Binding-site contacts:
Ligand atom O33 contacts residue VAL500 of chain 2.A at 3.0 Å.
Ligand atom N22 contacts residue GLN440 of chain 2.A at 3.5 Å (h-bond).
Ligand atom O07 contacts residue GLY496 of chain 2.A at 2.9 Å (h-bond).
Ligand atom O06 contacts residue SER416 of chain 2.A at 3.0 Å (h-bond).
Ligand atom N24 contacts residue GLN440 of chain 2.A at 2.9 Å (h-bond).
Ligand atom O32 contacts residue GLY54 of chain 1.A at 2.8 Å.
Ligand atom O05 contacts residue TYR563 of chain 2.A at 2.7 Å (h-bond).
Ligand atom O07 contacts residue ASN498 of chain 2.A at 3.2 Å (h-bond).
Ligand atom N22 contacts residue MET442 of chain 2.A at 3.6 Å.
Ligand atom C16 contacts residue PRO53 of chain 1.A at 3.5 Å (hydrophobic).
Ligand atom P02 contacts residue GLY468 of chain 2.A at 3.6 Å.
Ligand atom O08 contacts residue MG1 of chain 2.C at 2.2 Å.
Ligand atom C20 contacts residue GLU77 of chain 1.A at 3.6 Å.
Ligand atom C21 contacts residue MET442 of chain 2.A at 3.6 Å (hydrophobic).
Ligand atom C21 contacts residue ASN107 of chain 1.A at 3.6 Å.
Ligand atom C11 contacts residue MET414 of chain 2.A at 3.5 Å (hydrophobic).
Ligand atom O31 contacts residue ALA55 of chain 1.A at 3.4 Å.
Ligand atom O06 contacts residue MET499 of chain 2.A at 3.3 Å (h-bond).
Ligand atom S35 contacts residue MET414 of chain 2.A at 3.6 Å.
Ligand atom O05 contacts residue PHE417 of chain 2.A at 3.4 Å.
Ligand atom O34 contacts residue GLN440 of chain 2.A at 3.5 Å (h-bond).
Ligand atom C27 contacts residue GLN440 of chain 2.A at 3.6 Å.
Ligand atom O03 contacts residue PHE417 of chain 2.A at 3.4 Å.
Ligand atom O07 contacts residue MG1 of chain 2.C at 2.0 Å.
Ligand atom O08 contacts residue GLY496 of chain 2.A at 3.2 Å (h-bond).
Ligand atom O07 contacts residue ASP494 of chain 2.A at 3.0 Å (salt-bridge).
Ligand atom C30 contacts residue ALA55 of chain 1.A at 3.6 Å (hydrophobic).
Ligand atom P04 contacts residue MG1 of chain 2.C at 3.2 Å.
Ligand atom P02 contacts residue MG1 of chain 2.C at 3.4 Å.
Ligand atom O01 contacts residue GLY468 of chain 2.A at 3.3 Å (h-bond).
Ligand atom C18 contacts residue GLU77 of chain 1.A at 3.3 Å.
Ligand atom O01 contacts residue GLY469 of chain 2.A at 2.6 Å (h-bond).
Ligand atom O08 contacts residue GLY468 of chain 2.A at 2.7 Å (h-bond).
Ligand atom O08 contacts residue ASP467 of chain 2.A at 2.5 Å (salt-bridge).
Ligand atom C20 contacts residue MET442 of chain 2.A at 3.6 Å (hydrophobic).
Ligand atom O09 contacts residue TYR497 of chain 2.A at 3.4 Å.
Ligand atom N19 contacts residue GLU77 of chain 1.A at 2.6 Å (salt-bridge).
Ligand atom O32 contacts residue ALA55 of chain 1.A at 3.0 Å (h-bond).
Ligand atom O06 contacts residue ASN498 of chain 2.A at 3.4 Å.
Ligand atom C27 contacts residue MET414 of chain 2.A at 3.2 Å (hydrophobic).

Sequence of chain 2.A:
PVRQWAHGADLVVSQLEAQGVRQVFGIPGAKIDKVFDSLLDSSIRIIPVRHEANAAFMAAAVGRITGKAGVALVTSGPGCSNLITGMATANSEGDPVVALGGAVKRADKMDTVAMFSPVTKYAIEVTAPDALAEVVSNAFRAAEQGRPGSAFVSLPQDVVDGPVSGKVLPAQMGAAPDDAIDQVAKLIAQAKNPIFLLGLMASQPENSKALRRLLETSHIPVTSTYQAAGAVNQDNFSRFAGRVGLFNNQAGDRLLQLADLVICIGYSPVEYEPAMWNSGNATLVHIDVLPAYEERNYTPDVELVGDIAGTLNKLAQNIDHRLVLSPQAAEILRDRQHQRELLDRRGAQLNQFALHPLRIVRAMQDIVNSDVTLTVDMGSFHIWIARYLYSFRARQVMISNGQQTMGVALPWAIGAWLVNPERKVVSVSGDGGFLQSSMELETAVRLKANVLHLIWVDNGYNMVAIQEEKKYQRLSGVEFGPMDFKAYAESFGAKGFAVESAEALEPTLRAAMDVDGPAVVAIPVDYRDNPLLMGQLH

The protein below binds the small molecule below.
Small molecule (SMILES): Cc1ncc2c(n1)N[C@]1([C@@](C)(O)[C@](C)(O)C(=O)O)S[C@H](CCOP(=O)(O)OP(=O)(O)O)[C@H](C)N1C2

Sequence of chain 1.A:
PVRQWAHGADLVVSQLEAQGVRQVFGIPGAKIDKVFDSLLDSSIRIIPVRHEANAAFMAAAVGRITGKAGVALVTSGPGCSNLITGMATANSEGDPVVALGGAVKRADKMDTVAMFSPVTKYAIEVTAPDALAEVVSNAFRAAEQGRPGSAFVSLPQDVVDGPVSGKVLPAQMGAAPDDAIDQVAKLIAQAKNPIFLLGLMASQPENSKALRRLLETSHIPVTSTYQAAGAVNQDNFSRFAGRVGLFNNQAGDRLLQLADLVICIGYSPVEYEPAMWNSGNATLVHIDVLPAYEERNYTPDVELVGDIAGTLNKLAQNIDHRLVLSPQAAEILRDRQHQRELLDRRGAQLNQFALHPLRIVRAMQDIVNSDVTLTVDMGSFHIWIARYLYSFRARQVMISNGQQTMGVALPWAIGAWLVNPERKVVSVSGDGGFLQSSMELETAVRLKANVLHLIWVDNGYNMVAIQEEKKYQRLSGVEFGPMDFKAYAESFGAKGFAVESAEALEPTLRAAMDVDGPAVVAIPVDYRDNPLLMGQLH